Sequence of chain 23.C:
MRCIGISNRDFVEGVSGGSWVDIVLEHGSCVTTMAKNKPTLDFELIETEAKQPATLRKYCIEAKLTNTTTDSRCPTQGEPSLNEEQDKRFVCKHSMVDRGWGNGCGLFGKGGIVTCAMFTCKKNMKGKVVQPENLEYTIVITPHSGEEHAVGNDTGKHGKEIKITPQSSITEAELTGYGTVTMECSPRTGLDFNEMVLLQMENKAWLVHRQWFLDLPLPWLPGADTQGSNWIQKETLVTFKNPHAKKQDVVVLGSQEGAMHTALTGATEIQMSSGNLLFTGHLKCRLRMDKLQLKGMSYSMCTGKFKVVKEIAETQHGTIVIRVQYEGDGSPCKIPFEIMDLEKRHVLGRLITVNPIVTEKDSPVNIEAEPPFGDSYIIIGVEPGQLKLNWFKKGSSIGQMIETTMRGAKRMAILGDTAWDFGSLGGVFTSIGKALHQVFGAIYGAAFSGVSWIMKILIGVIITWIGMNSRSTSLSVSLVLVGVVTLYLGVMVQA

Binding-site contacts:
Ligand atom O7 contacts residue ASN67 of chain 23.C at 4.1 Å.
Ligand atom O6 contacts residue TYR60 of chain 23.I at 4.2 Å.
Ligand atom O5 contacts residue ASN67 of chain 23.C at 2.4 Å (h-bond).
Ligand atom O5 contacts residue GLN65 of chain 23.I at 3.7 Å.
Ligand atom C4 contacts residue ASN67 of chain 23.C at 4.3 Å.
Ligand atom C6 contacts residue GLN65 of chain 23.I at 3.5 Å.
Ligand atom C2 contacts residue ASN67 of chain 23.C at 2.4 Å.
Ligand atom O4 contacts residue ASP66 of chain 23.I at 2.7 Å (salt-bridge).
Ligand atom C7 contacts residue ASN67 of chain 23.C at 3.7 Å.
Ligand atom C3 contacts residue GLN65 of chain 23.I at 4.0 Å.
Ligand atom C5 contacts residue GLN65 of chain 23.I at 3.7 Å.
Ligand atom C4 contacts residue GLN65 of chain 23.I at 3.3 Å.
Ligand atom O3 contacts residue GLN65 of chain 23.I at 3.6 Å.
Ligand atom O6 contacts residue GLN65 of chain 23.I at 2.5 Å (h-bond).
Ligand atom C7 contacts residue PHE90 of chain 23.C at 4.4 Å (hydrophobic).
Ligand atom C8 contacts residue PHE90 of chain 23.C at 3.7 Å (hydrophobic).
Ligand atom C5 contacts residue ASN67 of chain 23.C at 3.7 Å.
Ligand atom C2 contacts residue GLN65 of chain 23.I at 4.4 Å.
Ligand atom C3 contacts residue ASN67 of chain 23.C at 3.8 Å.
Ligand atom C1 contacts residue ASN67 of chain 23.C at 1.4 Å.
Ligand atom O4 contacts residue GLN65 of chain 23.I at 3.6 Å.
Ligand atom N2 contacts residue ASN67 of chain 23.C at 2.9 Å (h-bond).
Ligand atom C4 contacts residue ASP66 of chain 23.I at 4.0 Å.
Ligand atom O6 contacts residue ASN67 of chain 23.C at 4.0 Å.

This protein binds this small molecule.
Small molecule (SMILES): CC(=O)N[C@@H]1[C@@H](O)[C@H](O)[C@@H](CO)O[C@H]1O

Sequence of chain 23.I:
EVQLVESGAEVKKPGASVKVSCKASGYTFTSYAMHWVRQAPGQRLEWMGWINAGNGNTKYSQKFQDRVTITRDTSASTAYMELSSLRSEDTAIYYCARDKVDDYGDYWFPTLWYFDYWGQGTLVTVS